Binding-site contacts:
Ligand atom C20 contacts residue SER242 of chain 1.A at 3.6 Å.
Ligand atom C3 contacts residue SER108 of chain 1.A at 3.7 Å.
Ligand atom C24 contacts residue LYS104 of chain 1.A at 4.1 Å.
Ligand atom C14 contacts residue PRO105 of chain 1.A at 3.6 Å (hydrophobic).
Ligand atom C3 contacts residue MET107 of chain 1.A at 4.3 Å (hydrophobic).
Ligand atom C12 contacts residue SER217 of chain 1.A at 3.5 Å.
Ligand atom C20 contacts residue LEU239 of chain 1.A at 4.2 Å (hydrophobic).
Ligand atom C14 contacts residue MET107 of chain 1.A at 4.2 Å (hydrophobic).
Ligand atom C4 contacts residue PRO105 of chain 1.A at 4.3 Å (hydrophobic).
Ligand atom C11 contacts residue SER217 of chain 1.A at 4.1 Å.
Ligand atom C2 contacts residue MET107 of chain 1.A at 3.8 Å (hydrophobic).
Ligand atom O3 contacts residue LYS104 of chain 1.A at 3.3 Å.
Ligand atom C18 contacts residue SER217 of chain 1.A at 3.7 Å.
Ligand atom C17 contacts residue SER217 of chain 1.A at 3.3 Å.
Ligand atom C21 contacts residue ILE92 of chain 1.A at 3.7 Å (hydrophobic).
Ligand atom C24 contacts residue PRO105 of chain 1.A at 3.9 Å (hydrophobic).
Ligand atom C4 contacts residue SER108 of chain 1.A at 4.0 Å.
Ligand atom C11 contacts residue LYS218 of chain 1.A at 3.4 Å.
Ligand atom C1 contacts residue PRO105 of chain 1.A at 4.1 Å (hydrophobic).
Ligand atom C13 contacts residue SER217 of chain 1.A at 4.1 Å.
Ligand atom S1 contacts residue LYS218 of chain 1.A at 4.3 Å.
Ligand atom C3 contacts residue PRO105 of chain 1.A at 3.4 Å (hydrophobic).
Ligand atom C23 contacts residue SER242 of chain 1.A at 4.2 Å.
Ligand atom C15 contacts residue SER242 of chain 1.A at 4.1 Å.
Ligand atom O3 contacts residue PRO105 of chain 1.A at 3.7 Å.
Ligand atom C24 contacts residue SER242 of chain 1.A at 3.7 Å.
Ligand atom C2 contacts residue PRO105 of chain 1.A at 3.5 Å (hydrophobic).
Ligand atom S2 contacts residue PRO105 of chain 1.A at 3.9 Å.
Ligand atom C2 contacts residue SER108 of chain 1.A at 3.8 Å.
Ligand atom C24 contacts residue LEU239 of chain 1.A at 3.5 Å (hydrophobic).
Ligand atom C14 contacts residue PHE106 of chain 1.A at 4.1 Å (hydrophobic).
Ligand atom N1 contacts residue PRO105 of chain 1.A at 2.8 Å (h-bond).
Ligand atom O1 contacts residue LYS218 of chain 1.A at 3.1 Å.
Ligand atom C12 contacts residue LYS218 of chain 1.A at 3.8 Å.
Ligand atom C21 contacts residue LYS218 of chain 1.A at 4.2 Å.
Ligand atom C23 contacts residue LEU239 of chain 1.A at 3.7 Å (hydrophobic).
Ligand atom O1 contacts residue GLY219 of chain 1.A at 3.1 Å (h-bond).
Ligand atom C7 contacts residue SER217 of chain 1.A at 4.2 Å.
Ligand atom C24 contacts residue VAL238 of chain 1.A at 4.0 Å (hydrophobic).
Ligand atom C15 contacts residue PRO105 of chain 1.A at 3.2 Å (hydrophobic).

This small molecule binds to this protein.
Small molecule (SMILES): CC(C)S(=O)(=O)NC[C@H](C)c1ccc(-c2ccc([C@@H](C)CNS(=O)(=O)C(C)C)cc2)cc1

Sequence of chain 1.A:
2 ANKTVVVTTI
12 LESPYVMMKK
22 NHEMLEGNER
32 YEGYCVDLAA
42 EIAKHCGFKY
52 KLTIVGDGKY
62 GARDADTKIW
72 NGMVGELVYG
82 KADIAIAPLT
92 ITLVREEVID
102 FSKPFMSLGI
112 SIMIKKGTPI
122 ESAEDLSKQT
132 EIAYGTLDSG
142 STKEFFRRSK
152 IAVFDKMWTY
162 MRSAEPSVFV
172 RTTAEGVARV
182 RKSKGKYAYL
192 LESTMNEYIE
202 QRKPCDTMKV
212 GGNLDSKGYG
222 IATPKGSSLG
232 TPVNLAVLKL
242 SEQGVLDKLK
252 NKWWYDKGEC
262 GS